Sequence of chain 1.C:
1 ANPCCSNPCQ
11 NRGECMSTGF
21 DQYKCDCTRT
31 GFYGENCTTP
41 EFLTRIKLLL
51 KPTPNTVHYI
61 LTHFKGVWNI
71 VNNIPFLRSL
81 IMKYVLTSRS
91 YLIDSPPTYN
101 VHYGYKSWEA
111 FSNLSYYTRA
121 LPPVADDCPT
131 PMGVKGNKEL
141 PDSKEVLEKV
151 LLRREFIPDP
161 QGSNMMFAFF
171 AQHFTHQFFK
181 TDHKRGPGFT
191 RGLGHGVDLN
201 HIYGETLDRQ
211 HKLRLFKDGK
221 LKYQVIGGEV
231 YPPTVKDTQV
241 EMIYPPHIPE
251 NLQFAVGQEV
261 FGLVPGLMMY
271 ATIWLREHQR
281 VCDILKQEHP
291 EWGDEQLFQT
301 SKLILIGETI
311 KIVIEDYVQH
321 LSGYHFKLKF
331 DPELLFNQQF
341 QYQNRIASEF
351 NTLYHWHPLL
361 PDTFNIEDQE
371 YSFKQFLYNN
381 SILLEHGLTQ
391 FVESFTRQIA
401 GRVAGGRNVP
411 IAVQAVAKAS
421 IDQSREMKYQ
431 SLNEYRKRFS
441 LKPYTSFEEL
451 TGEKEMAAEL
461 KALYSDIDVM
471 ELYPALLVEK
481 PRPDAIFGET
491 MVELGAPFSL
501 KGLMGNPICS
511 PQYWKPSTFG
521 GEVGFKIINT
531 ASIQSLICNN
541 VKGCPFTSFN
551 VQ

Binding-site contacts:
Ligand atom C2 contacts residue GLN375 of chain 1.C at 4.1 Å.
Ligand atom O7 contacts residue GLN375 of chain 1.C at 3.7 Å.
Ligand atom C6 contacts residue ILE382 of chain 1.C at 4.0 Å (hydrophobic).
Ligand atom O6 contacts residue SER381 of chain 1.C at 4.1 Å.
Ligand atom N2 contacts residue GLN375 of chain 1.C at 4.2 Å.
Ligand atom C5 contacts residue ASN379 of chain 1.C at 3.7 Å.
Ligand atom C5 contacts residue SER381 of chain 1.C at 4.4 Å.
Ligand atom C6 contacts residue TYR371 of chain 1.C at 4.4 Å (hydrophobic).
Ligand atom C2 contacts residue ASN379 of chain 1.C at 2.5 Å.
Ligand atom O6 contacts residue TYR371 of chain 1.C at 3.2 Å (h-bond).
Ligand atom C7 contacts residue ASN379 of chain 1.C at 3.9 Å.
Ligand atom C4 contacts residue ASN379 of chain 1.C at 4.3 Å.
Ligand atom O5 contacts residue ILE382 of chain 1.C at 3.0 Å.
Ligand atom C5 contacts residue ILE382 of chain 1.C at 4.2 Å (hydrophobic).
Ligand atom C1 contacts residue GLN375 of chain 1.C at 4.0 Å.
Ligand atom C3 contacts residue ASN379 of chain 1.C at 3.8 Å.
Ligand atom O5 contacts residue ASN379 of chain 1.C at 2.4 Å (h-bond).
Ligand atom C1 contacts residue ASN379 of chain 1.C at 1.5 Å.
Ligand atom C1 contacts residue ILE382 of chain 1.C at 3.8 Å (hydrophobic).
Ligand atom O6 contacts residue ILE382 of chain 1.C at 3.1 Å.
Ligand atom C6 contacts residue SER381 of chain 1.C at 4.1 Å.
Ligand atom C7 contacts residue GLN375 of chain 1.C at 4.5 Å.
Ligand atom O3 contacts residue GLN375 of chain 1.C at 4.3 Å.
Ligand atom N2 contacts residue ASN379 of chain 1.C at 2.8 Å (h-bond).

A small-molecule ligand and the protein it binds are described below.
Small molecule (SMILES): CC(=O)N[C@@H]1[C@@H](O)[C@H](O)[C@@H](CO)O[C@H]1O